Sequence of chain 2.B:
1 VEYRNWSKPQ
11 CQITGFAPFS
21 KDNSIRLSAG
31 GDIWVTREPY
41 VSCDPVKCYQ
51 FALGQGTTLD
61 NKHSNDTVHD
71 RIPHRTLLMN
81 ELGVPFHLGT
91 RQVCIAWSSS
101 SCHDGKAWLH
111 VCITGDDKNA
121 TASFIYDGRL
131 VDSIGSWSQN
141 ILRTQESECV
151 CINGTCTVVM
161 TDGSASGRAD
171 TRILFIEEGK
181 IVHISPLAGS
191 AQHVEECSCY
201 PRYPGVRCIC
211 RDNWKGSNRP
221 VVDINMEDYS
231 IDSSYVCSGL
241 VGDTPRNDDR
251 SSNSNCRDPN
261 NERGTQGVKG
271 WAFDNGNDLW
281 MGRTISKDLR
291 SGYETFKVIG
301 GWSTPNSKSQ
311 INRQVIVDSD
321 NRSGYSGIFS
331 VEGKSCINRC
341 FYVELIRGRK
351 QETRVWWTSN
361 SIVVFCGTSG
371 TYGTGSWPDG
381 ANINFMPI

Sequence of chain 1.A:
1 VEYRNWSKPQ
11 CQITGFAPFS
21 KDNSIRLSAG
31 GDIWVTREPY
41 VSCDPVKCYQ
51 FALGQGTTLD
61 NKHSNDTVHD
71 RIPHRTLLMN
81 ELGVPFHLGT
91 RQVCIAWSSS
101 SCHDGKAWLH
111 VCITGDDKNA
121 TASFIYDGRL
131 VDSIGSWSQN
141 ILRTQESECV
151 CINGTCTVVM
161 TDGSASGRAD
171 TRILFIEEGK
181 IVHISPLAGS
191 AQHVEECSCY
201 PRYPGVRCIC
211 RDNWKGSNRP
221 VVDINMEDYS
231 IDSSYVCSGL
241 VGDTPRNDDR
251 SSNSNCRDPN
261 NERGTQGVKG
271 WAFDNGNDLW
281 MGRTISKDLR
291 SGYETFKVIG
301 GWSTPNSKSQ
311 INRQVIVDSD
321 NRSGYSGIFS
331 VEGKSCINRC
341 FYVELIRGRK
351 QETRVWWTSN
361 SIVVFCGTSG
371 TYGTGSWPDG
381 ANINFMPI

Binding-site contacts:
Ligand atom O3 contacts residue PHE385 of chain 1.A at 3.5 Å.
Ligand atom C5 contacts residue ASN65 of chain 2.B at 3.6 Å.
Ligand atom O2 contacts residue ASN65 of chain 2.B at 3.2 Å (h-bond).
Ligand atom C8 contacts residue TRP356 of chain 2.B at 3.7 Å (hydrophobic).
Ligand atom O5 contacts residue ASN65 of chain 2.B at 2.1 Å (h-bond).
Ligand atom O4 contacts residue ASN382 of chain 1.A at 3.7 Å.
Ligand atom C1 contacts residue TRP356 of chain 2.B at 3.7 Å (hydrophobic).
Ligand atom C6 contacts residue ASN65 of chain 2.B at 4.5 Å.
Ligand atom C2 contacts residue ASN65 of chain 2.B at 2.7 Å.
Ligand atom O7 contacts residue TRP356 of chain 2.B at 3.4 Å.
Ligand atom N2 contacts residue ASN65 of chain 2.B at 3.3 Å (h-bond).
Ligand atom C8 contacts residue ILE388 of chain 2.B at 4.0 Å (hydrophobic).
Ligand atom O3 contacts residue TRP356 of chain 2.B at 3.9 Å.
Ligand atom N2 contacts residue TRP356 of chain 2.B at 3.6 Å.
Ligand atom C5 contacts residue TRP356 of chain 2.B at 3.9 Å (hydrophobic).
Ligand atom O3 contacts residue ASN382 of chain 1.A at 3.7 Å.
Ligand atom O7 contacts residue ASN65 of chain 2.B at 2.8 Å (h-bond).
Ligand atom C2 contacts residue ASN65 of chain 2.B at 4.3 Å.
Ligand atom O4 contacts residue TRP356 of chain 2.B at 4.3 Å.
Ligand atom C3 contacts residue TRP356 of chain 2.B at 3.6 Å (hydrophobic).
Ligand atom C7 contacts residue ASN65 of chain 2.B at 3.4 Å.
Ligand atom C4 contacts residue TRP356 of chain 2.B at 4.4 Å (hydrophobic).
Ligand atom C3 contacts residue ASN65 of chain 2.B at 3.9 Å.
Ligand atom C4 contacts residue ASN65 of chain 2.B at 4.2 Å.
Ligand atom C2 contacts residue TRP356 of chain 2.B at 4.2 Å (hydrophobic).
Ligand atom C7 contacts residue TRP356 of chain 2.B at 3.7 Å (hydrophobic).
Ligand atom O4 contacts residue PHE385 of chain 1.A at 4.0 Å.
Ligand atom O5 contacts residue TRP356 of chain 2.B at 4.0 Å.
Ligand atom C1 contacts residue ASN65 of chain 2.B at 1.5 Å.

The protein below binds the small molecule below.
Small molecule (SMILES): CC(=O)N[C@H]1[C@H](O[C@H]2[C@H](O)[C@@H](NC(C)=O)CO[C@@H]2CO[C@H]2O[C@@H](C)[C@@H](O)[C@@H](O)[C@@H]2O)O[C@H](CO)[C@@H](O[C@@H]2O[C@H](CO)[C@@H](O)[C@H](O)[C@@H]2O)[C@@H]1O